Sequence of chain 1.B:
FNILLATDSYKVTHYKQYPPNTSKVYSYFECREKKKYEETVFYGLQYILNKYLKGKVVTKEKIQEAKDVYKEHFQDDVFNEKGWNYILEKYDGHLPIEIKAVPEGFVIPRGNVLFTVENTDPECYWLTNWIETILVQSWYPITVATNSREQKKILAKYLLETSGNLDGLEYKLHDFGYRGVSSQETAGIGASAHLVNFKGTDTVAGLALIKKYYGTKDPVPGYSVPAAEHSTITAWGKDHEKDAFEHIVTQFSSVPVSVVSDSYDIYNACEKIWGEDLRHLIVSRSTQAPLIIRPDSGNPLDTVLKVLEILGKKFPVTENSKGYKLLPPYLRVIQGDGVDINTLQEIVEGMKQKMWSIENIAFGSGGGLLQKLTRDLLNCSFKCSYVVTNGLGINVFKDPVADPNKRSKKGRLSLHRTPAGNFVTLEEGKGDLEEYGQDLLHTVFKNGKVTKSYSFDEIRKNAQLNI

This protein binds this small molecule.
Small molecule (SMILES): C[C@@H]1CC(=O)N(C)N=C1c1ccc(NC(=O)N2Cc3cccnc3C2)cc1

Sequence of chain 1.A:
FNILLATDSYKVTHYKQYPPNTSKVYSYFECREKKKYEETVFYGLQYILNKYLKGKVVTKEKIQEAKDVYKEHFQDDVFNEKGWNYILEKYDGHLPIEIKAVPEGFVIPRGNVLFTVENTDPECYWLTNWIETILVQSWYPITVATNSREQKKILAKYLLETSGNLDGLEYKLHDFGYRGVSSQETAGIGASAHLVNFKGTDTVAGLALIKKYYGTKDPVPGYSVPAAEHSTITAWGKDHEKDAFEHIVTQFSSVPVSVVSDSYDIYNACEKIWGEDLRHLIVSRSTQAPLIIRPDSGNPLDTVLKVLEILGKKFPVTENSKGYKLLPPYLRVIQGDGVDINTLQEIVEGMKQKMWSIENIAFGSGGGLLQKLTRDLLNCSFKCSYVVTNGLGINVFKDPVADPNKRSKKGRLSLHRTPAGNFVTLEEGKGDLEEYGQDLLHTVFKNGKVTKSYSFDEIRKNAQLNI

Binding-site contacts:
Ligand atom NAO contacts residue PHE194 of chain 1.A at 3.4 Å.
Ligand atom CAZ contacts residue ILE352 of chain 1.A at 3.5 Å (hydrophobic).
Ligand atom CAJ contacts residue HIS192 of chain 1.A at 3.6 Å.
Ligand atom CAW contacts residue TYR19 of chain 1.B at 3.6 Å (hydrophobic).
Ligand atom CAP contacts residue TYR19 of chain 1.B at 3.5 Å (hydrophobic).
Ligand atom NAD contacts residue ALA380 of chain 1.A at 3.4 Å.
Ligand atom CAQ contacts residue ASP220 of chain 1.A at 3.7 Å.
Ligand atom CAW contacts residue ASP220 of chain 1.A at 3.5 Å.
Ligand atom NAC contacts residue ILE310 of chain 1.A at 3.6 Å.
Ligand atom CBA contacts residue VAL243 of chain 1.A at 3.6 Å (hydrophobic).
Ligand atom NAM contacts residue ALA245 of chain 1.A at 3.8 Å.
Ligand atom OAX contacts residue SER276 of chain 1.A at 2.8 Å (h-bond).
Ligand atom CAY contacts residue ILE352 of chain 1.A at 3.8 Å (hydrophobic).
Ligand atom OAX contacts residue ARG312 of chain 1.A at 3.5 Å (salt-bridge).
Ligand atom OAX contacts residue PHE194 of chain 1.A at 3.5 Å.
Ligand atom CAK contacts residue VAL243 of chain 1.A at 3.7 Å (hydrophobic).
Ligand atom CAK contacts residue HIS192 of chain 1.A at 3.7 Å.
Ligand atom CAY contacts residue SER276 of chain 1.A at 3.5 Å.
Ligand atom CAN contacts residue SER276 of chain 1.A at 3.8 Å.
Ligand atom CAS contacts residue PHE194 of chain 1.A at 3.8 Å (hydrophobic).
Ligand atom CAV contacts residue ARG197 of chain 1.A at 3.8 Å.
Ligand atom CAR contacts residue PHE194 of chain 1.A at 3.6 Å (hydrophobic).
Ligand atom NAT contacts residue PHE194 of chain 1.A at 3.7 Å.
Ligand atom CAR contacts residue TYR19 of chain 1.B at 3.5 Å (hydrophobic).
Ligand atom CAJ contacts residue VAL243 of chain 1.A at 3.7 Å (hydrophobic).
Ligand atom CAH contacts residue ALA380 of chain 1.A at 3.2 Å (hydrophobic).
Ligand atom CAV contacts residue PHE194 of chain 1.A at 3.7 Å (hydrophobic).
Ligand atom CAS contacts residue TYR19 of chain 1.B at 3.5 Å (hydrophobic).
Ligand atom CAQ contacts residue TYR19 of chain 1.B at 3.8 Å (hydrophobic).
Ligand atom NAT contacts residue TYR19 of chain 1.B at 3.5 Å (h-bond).
Ligand atom CAH contacts residue VAL351 of chain 1.A at 3.8 Å (hydrophobic).
Ligand atom NAM contacts residue PHE194 of chain 1.A at 3.7 Å.
Ligand atom CAP contacts residue ASP220 of chain 1.A at 3.2 Å.
Ligand atom CAU contacts residue ARG197 of chain 1.A at 3.7 Å.
Ligand atom CAH contacts residue ILE310 of chain 1.A at 3.8 Å (hydrophobic).
Ligand atom CAN contacts residue PHE194 of chain 1.A at 3.3 Å (hydrophobic).
Ligand atom CAS contacts residue ARG312 of chain 1.A at 3.5 Å.
Ligand atom CAU contacts residue PHE194 of chain 1.A at 3.8 Å (hydrophobic).
Ligand atom CAN contacts residue ALA245 of chain 1.A at 3.6 Å (hydrophobic).
Ligand atom CAU contacts residue TYR19 of chain 1.B at 3.6 Å (hydrophobic).